Binding-site contacts:
Ligand atom C18 contacts residue HEM1 of chain 1.J at 3.1 Å.
Ligand atom C05 contacts residue HEM1 of chain 1.J at 3.2 Å.
Ligand atom C16 contacts residue ALA298 of chain 1.B at 3.9 Å (hydrophobic).
Ligand atom C05 contacts residue PHE316 of chain 1.B at 4.0 Å (hydrophobic).
Ligand atom C1' contacts residue MTL1 of chain 1.N at 4.0 Å.
Ligand atom N11 contacts residue PRO297 of chain 1.B at 3.3 Å.
Ligand atom C14 contacts residue VAL299 of chain 1.B at 3.6 Å (hydrophobic).
Ligand atom C6' contacts residue GOL1 of chain 1.O at 3.9 Å.
Ligand atom C16 contacts residue PRO297 of chain 1.B at 3.7 Å (hydrophobic).
Ligand atom C7' contacts residue MTL1 of chain 1.N at 3.3 Å.
Ligand atom C15 contacts residue GLN210 of chain 1.B at 3.3 Å.
Ligand atom C04 contacts residue PRO297 of chain 1.B at 3.4 Å (hydrophobic).
Ligand atom C4' contacts residue VAL67 of chain 1.B at 3.6 Å (hydrophobic).
Ligand atom C2' contacts residue MTL1 of chain 1.N at 3.2 Å.
Ligand atom N11 contacts residue VAL299 of chain 1.B at 3.8 Å.
Ligand atom N19 contacts residue HEM1 of chain 1.J at 2.7 Å (h-bond).
Ligand atom C5' contacts residue GOL1 of chain 1.O at 3.3 Å.
Ligand atom C18 contacts residue VAL299 of chain 1.B at 4.0 Å (hydrophobic).
Ligand atom C5' contacts residue VAL67 of chain 1.B at 3.7 Å (hydrophobic).
Ligand atom C20 contacts residue HEM1 of chain 1.J at 3.5 Å.
Ligand atom C12 contacts residue VAL299 of chain 1.B at 3.4 Å (hydrophobic).
Ligand atom C5' contacts residue TRP410 of chain 1.B at 3.9 Å (hydrophobic).
Ligand atom N13 contacts residue VAL299 of chain 1.B at 3.3 Å.
Ligand atom C3' contacts residue TYR438 of chain 1.B at 3.7 Å (hydrophobic).
Ligand atom C1' contacts residue HEM1 of chain 1.J at 3.5 Å.
Ligand atom N01 contacts residue HEM1 of chain 1.J at 2.2 Å.
Ligand atom C7' contacts residue TYR438 of chain 1.B at 3.5 Å (hydrophobic).
Ligand atom C3' contacts residue MTL1 of chain 1.N at 3.7 Å.
Ligand atom C17 contacts residue HEM1 of chain 1.J at 3.3 Å.
Ligand atom C7' contacts residue LEU68 of chain 1.B at 3.8 Å (hydrophobic).
Ligand atom C15 contacts residue VAL299 of chain 1.B at 4.0 Å (hydrophobic).
Ligand atom C16 contacts residue GLN210 of chain 1.B at 3.4 Å.
Ligand atom N8' contacts residue MTL1 of chain 1.N at 3.4 Å.
Ligand atom C6' contacts residue TRP410 of chain 1.B at 3.8 Å (hydrophobic).
Ligand atom C2' contacts residue HEM1 of chain 1.J at 3.7 Å.
Ligand atom N8' contacts residue TYR438 of chain 1.B at 3.4 Å.
Ligand atom N8' contacts residue LEU68 of chain 1.B at 3.6 Å.
Ligand atom C02 contacts residue HEM1 of chain 1.J at 3.1 Å.
Ligand atom N11 contacts residue ALA298 of chain 1.B at 3.8 Å.
Ligand atom N03 contacts residue VAL299 of chain 1.B at 3.8 Å.

This small molecule binds to this protein.
Small molecule (SMILES): N#Cc1cccc(CNCCc2ccnc(-n3ccnc3)n2)c1

Sequence of chain 1.B:
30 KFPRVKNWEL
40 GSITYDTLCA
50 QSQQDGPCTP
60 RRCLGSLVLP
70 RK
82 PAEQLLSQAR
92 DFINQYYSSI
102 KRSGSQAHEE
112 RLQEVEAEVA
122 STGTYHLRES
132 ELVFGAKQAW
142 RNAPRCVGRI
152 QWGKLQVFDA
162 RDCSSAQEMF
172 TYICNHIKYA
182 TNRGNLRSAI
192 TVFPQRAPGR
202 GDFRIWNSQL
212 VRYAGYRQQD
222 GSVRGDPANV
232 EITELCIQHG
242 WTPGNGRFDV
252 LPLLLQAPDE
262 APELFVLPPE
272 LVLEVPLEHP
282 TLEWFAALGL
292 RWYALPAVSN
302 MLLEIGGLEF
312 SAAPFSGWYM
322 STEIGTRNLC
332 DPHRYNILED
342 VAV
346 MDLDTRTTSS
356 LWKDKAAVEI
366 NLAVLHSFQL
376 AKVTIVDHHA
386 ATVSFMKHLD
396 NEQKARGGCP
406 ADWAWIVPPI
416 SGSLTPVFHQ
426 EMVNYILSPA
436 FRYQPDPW